Sequence of chain 3.A:
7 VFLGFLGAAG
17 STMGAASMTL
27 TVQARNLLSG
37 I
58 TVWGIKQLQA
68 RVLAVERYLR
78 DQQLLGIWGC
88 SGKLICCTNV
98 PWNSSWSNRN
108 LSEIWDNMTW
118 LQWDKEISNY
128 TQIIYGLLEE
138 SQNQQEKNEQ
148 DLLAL

Sequence of chain 3.D:
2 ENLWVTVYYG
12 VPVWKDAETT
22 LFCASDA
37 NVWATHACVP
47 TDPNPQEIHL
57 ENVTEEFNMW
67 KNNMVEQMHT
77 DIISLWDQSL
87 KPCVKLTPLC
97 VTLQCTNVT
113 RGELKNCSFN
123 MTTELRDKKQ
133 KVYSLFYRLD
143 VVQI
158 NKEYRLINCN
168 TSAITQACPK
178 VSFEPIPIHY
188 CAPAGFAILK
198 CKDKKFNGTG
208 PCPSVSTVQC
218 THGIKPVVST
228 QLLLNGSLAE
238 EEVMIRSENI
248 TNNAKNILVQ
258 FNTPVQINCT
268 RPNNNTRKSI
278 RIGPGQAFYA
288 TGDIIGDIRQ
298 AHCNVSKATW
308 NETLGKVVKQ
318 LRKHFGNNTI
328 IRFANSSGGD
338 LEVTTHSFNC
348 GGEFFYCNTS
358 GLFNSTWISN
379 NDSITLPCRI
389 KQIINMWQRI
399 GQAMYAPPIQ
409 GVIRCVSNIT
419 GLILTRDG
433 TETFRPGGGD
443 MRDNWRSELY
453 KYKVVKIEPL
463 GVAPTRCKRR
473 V

A protein and the small-molecule ligand that binds it are described below.
Small molecule (SMILES): CC(=O)N[C@@H]1[C@@H](O)[C@H](O)[C@@H](CO)O[C@H]1O

Binding-site contacts:
Ligand atom C7 contacts residue GLU2 of chain 3.D at 4.0 Å.
Ligand atom O6 contacts residue ASN105 of chain 3.A at 2.8 Å (h-bond).
Ligand atom C5 contacts residue ASN107 of chain 3.A at 3.7 Å.
Ligand atom O5 contacts residue ARG106 of chain 3.A at 4.2 Å.
Ligand atom O7 contacts residue GLU2 of chain 3.D at 3.5 Å.
Ligand atom C4 contacts residue ASN107 of chain 3.A at 4.3 Å.
Ligand atom C8 contacts residue GLU2 of chain 3.D at 4.4 Å.
Ligand atom C6 contacts residue ASN107 of chain 3.A at 3.9 Å.
Ligand atom O7 contacts residue GLU56 of chain 3.C at 4.3 Å.
Ligand atom O7 contacts residue ARG468 of chain 3.D at 4.4 Å.
Ligand atom C7 contacts residue ASN107 of chain 3.A at 3.1 Å.
Ligand atom C7 contacts residue GLU56 of chain 3.C at 3.8 Å.
Ligand atom O5 contacts residue ASN107 of chain 3.A at 2.5 Å (h-bond).
Ligand atom C6 contacts residue ASN105 of chain 3.A at 3.5 Å.
Ligand atom C6 contacts residue ARG106 of chain 3.A at 4.0 Å.
Ligand atom O3 contacts residue GLU2 of chain 3.D at 4.1 Å.
Ligand atom C3 contacts residue ASN107 of chain 3.A at 3.8 Å.
Ligand atom O7 contacts residue ASN107 of chain 3.A at 3.1 Å (h-bond).
Ligand atom O6 contacts residue ARG106 of chain 3.A at 3.9 Å.
Ligand atom N2 contacts residue GLU56 of chain 3.C at 4.4 Å.
Ligand atom C8 contacts residue GLU56 of chain 3.C at 3.3 Å.
Ligand atom N2 contacts residue ASN107 of chain 3.A at 2.8 Å (h-bond).
Ligand atom C2 contacts residue ASN107 of chain 3.A at 2.4 Å.
Ligand atom C1 contacts residue ASN107 of chain 3.A at 1.4 Å.
Ligand atom C8 contacts residue ASN107 of chain 3.A at 4.3 Å.
Ligand atom O6 contacts residue ASN107 of chain 3.A at 3.7 Å.

Sequence of chain 3.C:
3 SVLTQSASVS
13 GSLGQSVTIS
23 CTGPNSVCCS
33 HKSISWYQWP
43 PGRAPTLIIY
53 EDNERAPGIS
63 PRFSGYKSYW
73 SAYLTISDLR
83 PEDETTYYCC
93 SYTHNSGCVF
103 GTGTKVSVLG